Sequence of chain 1.A:
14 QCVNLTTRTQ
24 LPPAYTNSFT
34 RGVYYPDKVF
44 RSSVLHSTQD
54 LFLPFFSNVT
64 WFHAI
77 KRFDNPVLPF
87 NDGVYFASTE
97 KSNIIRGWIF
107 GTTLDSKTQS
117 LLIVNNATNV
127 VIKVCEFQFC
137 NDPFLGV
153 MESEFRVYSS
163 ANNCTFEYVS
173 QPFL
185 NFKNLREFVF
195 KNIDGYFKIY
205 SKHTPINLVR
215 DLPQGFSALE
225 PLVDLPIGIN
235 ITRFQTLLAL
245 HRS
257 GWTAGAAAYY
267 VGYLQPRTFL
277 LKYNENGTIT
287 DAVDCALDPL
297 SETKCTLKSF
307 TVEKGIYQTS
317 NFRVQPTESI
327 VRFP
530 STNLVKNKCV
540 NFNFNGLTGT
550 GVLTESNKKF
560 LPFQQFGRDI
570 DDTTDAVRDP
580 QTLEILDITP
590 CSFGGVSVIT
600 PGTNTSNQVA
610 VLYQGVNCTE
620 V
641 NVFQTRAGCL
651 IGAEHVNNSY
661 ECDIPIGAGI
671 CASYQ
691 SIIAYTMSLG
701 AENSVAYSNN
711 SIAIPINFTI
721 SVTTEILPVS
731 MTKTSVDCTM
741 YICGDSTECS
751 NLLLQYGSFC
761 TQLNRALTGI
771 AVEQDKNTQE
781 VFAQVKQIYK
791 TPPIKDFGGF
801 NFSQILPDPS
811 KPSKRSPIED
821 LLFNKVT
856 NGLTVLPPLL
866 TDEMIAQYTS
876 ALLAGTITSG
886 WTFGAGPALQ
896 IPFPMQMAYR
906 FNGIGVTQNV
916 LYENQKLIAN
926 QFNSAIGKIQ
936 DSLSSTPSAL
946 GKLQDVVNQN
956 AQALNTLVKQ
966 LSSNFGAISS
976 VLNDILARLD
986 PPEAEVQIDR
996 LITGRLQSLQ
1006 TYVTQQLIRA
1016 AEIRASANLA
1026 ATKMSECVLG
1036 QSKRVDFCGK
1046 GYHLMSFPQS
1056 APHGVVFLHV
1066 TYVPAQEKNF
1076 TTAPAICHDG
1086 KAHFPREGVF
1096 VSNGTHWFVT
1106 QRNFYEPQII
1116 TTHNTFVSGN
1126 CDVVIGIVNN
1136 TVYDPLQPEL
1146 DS

Binding-site contacts:
Ligand atom N2 contacts residue ASN165 of chain 1.A at 2.9 Å (h-bond).
Ligand atom O5 contacts residue ASN164 of chain 1.A at 4.1 Å.
Ligand atom C1 contacts residue ASN165 of chain 1.A at 1.4 Å.
Ligand atom C3 contacts residue ASN165 of chain 1.A at 3.8 Å.
Ligand atom O6 contacts residue ASN164 of chain 1.A at 3.0 Å (h-bond).
Ligand atom C1 contacts residue GLU132 of chain 1.A at 3.3 Å.
Ligand atom O6 contacts residue ASN165 of chain 1.A at 4.0 Å.
Ligand atom C4 contacts residue ASN165 of chain 1.A at 4.3 Å.
Ligand atom C5 contacts residue ASN165 of chain 1.A at 3.7 Å.
Ligand atom O5 contacts residue GLU132 of chain 1.A at 3.8 Å.
Ligand atom C2 contacts residue ASN165 of chain 1.A at 2.5 Å.
Ligand atom C6 contacts residue ASN164 of chain 1.A at 3.8 Å.
Ligand atom O7 contacts residue ASN165 of chain 1.A at 3.6 Å.
Ligand atom C7 contacts residue ASN165 of chain 1.A at 3.5 Å.
Ligand atom O5 contacts residue ASN165 of chain 1.A at 2.4 Å (h-bond).

A small-molecule ligand and the protein it binds are described below.
Small molecule (SMILES): CC(=O)N[C@@H]1[C@@H](O)[C@H](O)[C@@H](CO)O[C@H]1O